Sequence of chain 1.J:
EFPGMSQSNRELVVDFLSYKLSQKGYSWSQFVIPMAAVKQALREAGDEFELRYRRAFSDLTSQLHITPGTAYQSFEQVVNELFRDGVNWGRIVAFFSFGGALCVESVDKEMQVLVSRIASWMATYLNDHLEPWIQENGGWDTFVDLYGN

This protein binds this small molecule.
Small molecule (SMILES): CC1(C)CCC(c2ccc(Cl)cc2)=C(CN2CCN(c3ccc(C(=O)NS(=O)(=O)c4ccc(N[C@H](CCN5CCOCC5)CSc5ccccc5)c(S(=O)(=O)C(F)(F)F)c4)cc3)CC2)C1

Binding-site contacts:
Ligand atom S62 contacts residue ARG107 of chain 1.J at 3.7 Å.
Ligand atom C15 contacts residue ALA149 of chain 1.J at 3.5 Å (hydrophobic).
Ligand atom F60 contacts residue LEU201 of chain 1.J at 3.8 Å.
Ligand atom O55 contacts residue TRP144 of chain 1.J at 3.5 Å.
Ligand atom C45 contacts residue GLU103 of chain 1.J at 3.6 Å.
Ligand atom C1 contacts residue PHE104 of chain 1.J at 3.4 Å (hydrophobic).
Ligand atom O56 contacts residue GLY145 of chain 1.J at 3.2 Å (h-bond).
Ligand atom C4 contacts residue LEU115 of chain 1.J at 3.6 Å (hydrophobic).
Ligand atom N52 contacts residue ASN143 of chain 1.J at 3.8 Å.
Ligand atom N50 contacts residue GLU103 of chain 1.J at 3.4 Å (salt-bridge).
Ligand atom C3 contacts residue PHE104 of chain 1.J at 3.7 Å (hydrophobic).
Ligand atom N52 contacts residue GLY145 of chain 1.J at 3.4 Å.
Ligand atom C41 contacts residue GLU136 of chain 1.J at 3.5 Å.
Ligand atom CL6 contacts residue PHE112 of chain 1.J at 2.9 Å.
Ligand atom O56 contacts residue ASN143 of chain 1.J at 3.7 Å.
Ligand atom O55 contacts residue PHE198 of chain 1.J at 3.6 Å.
Ligand atom C14 contacts residue LEU115 of chain 1.J at 3.8 Å (hydrophobic).
Ligand atom C40 contacts residue LEU137 of chain 1.J at 3.7 Å (hydrophobic).
Ligand atom CL6 contacts residue SER152 of chain 1.J at 3.7 Å.
Ligand atom C36 contacts residue GLU103 of chain 1.J at 3.8 Å.
Ligand atom C1 contacts residue GLY145 of chain 1.J at 3.7 Å.
Ligand atom C8 contacts residue TYR108 of chain 1.J at 3.5 Å (hydrophobic).
Ligand atom O55 contacts residue GLY145 of chain 1.J at 3.5 Å (h-bond).
Ligand atom F61 contacts residue LEU201 of chain 1.J at 3.7 Å.
Ligand atom F59 contacts residue TYR202 of chain 1.J at 3.6 Å.
Ligand atom F59 contacts residue PHE198 of chain 1.J at 3.0 Å.
Ligand atom C28 contacts residue VAL133 of chain 1.J at 3.8 Å (hydrophobic).
Ligand atom C6 contacts residue TYR108 of chain 1.J at 3.4 Å (hydrophobic).
Ligand atom O54 contacts residue TYR202 of chain 1.J at 3.5 Å.
Ligand atom S62 contacts residue GLU103 of chain 1.J at 3.5 Å (salt-bridge).
Ligand atom C16 contacts residue GLY145 of chain 1.J at 3.4 Å.
Ligand atom F60 contacts residue TRP144 of chain 1.J at 3.6 Å.
Ligand atom C35 contacts residue GLU103 of chain 1.J at 2.8 Å.
Ligand atom C32 contacts residue PHE104 of chain 1.J at 3.8 Å (hydrophobic).
Ligand atom C44 contacts residue TYR202 of chain 1.J at 3.8 Å (hydrophobic).
Ligand atom F61 contacts residue TYR202 of chain 1.J at 3.5 Å.
Ligand atom C38 contacts residue TYR202 of chain 1.J at 3.4 Å (hydrophobic).
Ligand atom O55 contacts residue VAL148 of chain 1.J at 3.4 Å.
Ligand atom C44 contacts residue GLU103 of chain 1.J at 3.0 Å.
Ligand atom C36 contacts residue TYR202 of chain 1.J at 3.0 Å (hydrophobic).